Binding-site contacts:
Ligand atom CD1 contacts residue ARG153 of chain 1.A at 3.2 Å.
Ligand atom O contacts residue LYS143 of chain 1.A at 3.5 Å (salt-bridge).
Ligand atom CD1 contacts residue LEU80 of chain 1.A at 3.4 Å (hydrophobic).
Ligand atom O contacts residue LYS143 of chain 1.A at 3.2 Å (salt-bridge).
Ligand atom CD2 contacts residue THR161 of chain 1.A at 3.5 Å.
Ligand atom CB contacts residue ASP150 of chain 1.A at 3.4 Å.
Ligand atom C contacts residue TYR7 of chain 1.A at 3.5 Å (hydrophobic).
Ligand atom NH2 contacts residue GLU64 of chain 1.A at 2.5 Å (salt-bridge).
Ligand atom O contacts residue TRP144 of chain 1.A at 3.0 Å (h-bond).
Ligand atom CG2 contacts residue ASP150 of chain 1.A at 3.4 Å.
Ligand atom N contacts residue TYR97 of chain 1.A at 3.0 Å (h-bond).
Ligand atom NE contacts residue SER66 of chain 1.A at 3.3 Å (h-bond).
Ligand atom O contacts residue ILE72 of chain 1.A at 3.2 Å.
Ligand atom NE contacts residue SER24 of chain 1.A at 3.0 Å (h-bond).
Ligand atom CA contacts residue TYR169 of chain 1.A at 3.5 Å (hydrophobic).
Ligand atom NH1 contacts residue ASP34 of chain 1.A at 2.7 Å (salt-bridge).
Ligand atom NH2 contacts residue ASP34 of chain 1.A at 2.8 Å (salt-bridge).
Ligand atom NH2 contacts residue SER24 of chain 1.A at 3.4 Å (h-bond).
Ligand atom O contacts residue TYR7 of chain 1.A at 3.4 Å.
Ligand atom CB contacts residue TYR169 of chain 1.A at 3.5 Å (hydrophobic).
Ligand atom O contacts residue TYR157 of chain 1.A at 2.6 Å (h-bond).
Ligand atom N contacts residue ASP76 of chain 1.A at 2.9 Å (salt-bridge).
Ligand atom CG contacts residue TYR97 of chain 1.A at 3.5 Å (hydrophobic).
Ligand atom N contacts residue TYR169 of chain 1.A at 2.7 Å (h-bond).
Ligand atom N contacts residue GLN62 of chain 1.A at 2.9 Å (h-bond).
Ligand atom NH1 contacts residue GLN62 of chain 1.A at 3.2 Å (h-bond).
Ligand atom CG contacts residue GLN62 of chain 1.A at 3.2 Å.
Ligand atom CB contacts residue TYR97 of chain 1.A at 3.3 Å (hydrophobic).
Ligand atom CG2 contacts residue GLU147 of chain 1.A at 3.0 Å.
Ligand atom NH1 contacts residue ARG61 of chain 1.A at 3.2 Å (salt-bridge).
Ligand atom CD contacts residue GLN62 of chain 1.A at 3.5 Å.
Ligand atom N contacts residue TYR7 of chain 1.A at 2.8 Å (h-bond).
Ligand atom OE1 contacts residue ALA69 of chain 1.A at 3.5 Å.
Ligand atom CB contacts residue GLN62 of chain 1.A at 3.3 Å.
Ligand atom C contacts residue LYS143 of chain 1.A at 3.3 Å.
Ligand atom CA contacts residue TYR97 of chain 1.A at 3.4 Å (hydrophobic).
Ligand atom CD contacts residue SER66 of chain 1.A at 3.5 Å.
Ligand atom CA contacts residue TYR7 of chain 1.A at 3.3 Å (hydrophobic).
Ligand atom OE1 contacts residue ASP9 of chain 1.A at 2.9 Å (salt-bridge).
Ligand atom CG contacts residue ASP76 of chain 1.A at 3.5 Å.

This protein binds this small molecule.
Small molecule (SMILES): CC(C)C[C@@H](C=O)NC(=O)[C@@H](NC(=O)[C@@H](NC(=O)[C@H](CC(C)C)NC(=O)[C@H](CCC(N)=O)NC(=O)[C@H](CCCN=C(N)N)NC(=O)[C@H](CCCCN)NC(=O)[C@H](CCCN=C(N)N)NC(=O)[C@@H](N)CC(C)C)[C@@H](C)O)C(C)C

Sequence of chain 1.A:
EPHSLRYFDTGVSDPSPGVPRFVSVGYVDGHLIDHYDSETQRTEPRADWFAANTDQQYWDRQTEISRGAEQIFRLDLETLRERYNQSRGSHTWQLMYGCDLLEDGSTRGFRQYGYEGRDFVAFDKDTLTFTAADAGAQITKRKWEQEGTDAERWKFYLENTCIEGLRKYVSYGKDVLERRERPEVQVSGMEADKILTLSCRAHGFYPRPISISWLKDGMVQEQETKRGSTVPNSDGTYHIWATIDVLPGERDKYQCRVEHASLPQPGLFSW